Binding-site contacts:
Ligand atom O5 contacts residue ASN267 of chain 2.A at 2.4 Å (h-bond).
Ligand atom C5 contacts residue ASN267 of chain 2.A at 3.6 Å.
Ligand atom O5 contacts residue NAG1 of chain 2.I at 3.5 Å.
Ligand atom C2 contacts residue ASN267 of chain 2.A at 2.4 Å.
Ligand atom C2 contacts residue SER450 of chain 2.A at 4.3 Å.
Ligand atom C5 contacts residue NAG1 of chain 2.I at 3.8 Å.
Ligand atom C8 contacts residue LEU266 of chain 2.A at 3.7 Å (hydrophobic).
Ligand atom O6 contacts residue GLY383 of chain 2.A at 3.5 Å.
Ligand atom C6 contacts residue NAG1 of chain 2.I at 3.9 Å.
Ligand atom O6 contacts residue CYS382 of chain 2.A at 4.3 Å.
Ligand atom O7 contacts residue ASN267 of chain 2.A at 3.9 Å.
Ligand atom C6 contacts residue SER214 of chain 2.A at 4.3 Å.
Ligand atom N2 contacts residue SER450 of chain 2.A at 3.7 Å.
Ligand atom O3 contacts residue CYS382 of chain 2.A at 3.6 Å (h-bond).
Ligand atom O7 contacts residue ASN381 of chain 2.A at 4.3 Å.
Ligand atom C8 contacts residue ASN381 of chain 2.A at 4.1 Å.
Ligand atom C1 contacts residue SER450 of chain 2.A at 3.8 Å.
Ligand atom O6 contacts residue SER214 of chain 2.A at 3.9 Å.
Ligand atom C3 contacts residue ASN267 of chain 2.A at 3.6 Å.
Ligand atom C1 contacts residue ASN267 of chain 2.A at 1.4 Å.
Ligand atom C3 contacts residue VAL449 of chain 2.A at 4.0 Å (hydrophobic).
Ligand atom N2 contacts residue ASN267 of chain 2.A at 2.9 Å (h-bond).
Ligand atom C5 contacts residue VAL449 of chain 2.A at 3.7 Å (hydrophobic).
Ligand atom C4 contacts residue ASN267 of chain 2.A at 4.2 Å.
Ligand atom O4 contacts residue VAL449 of chain 2.A at 4.2 Å.
Ligand atom C1 contacts residue NAG1 of chain 2.I at 4.0 Å.
Ligand atom C1 contacts residue VAL449 of chain 2.A at 4.2 Å (hydrophobic).
Ligand atom O7 contacts residue PRO217 of chain 2.A at 3.9 Å.
Ligand atom C4 contacts residue VAL449 of chain 2.A at 4.3 Å (hydrophobic).
Ligand atom O5 contacts residue VAL449 of chain 2.A at 4.3 Å.
Ligand atom O7 contacts residue VAL259 of chain 2.A at 4.4 Å.
Ligand atom C7 contacts residue ASN267 of chain 2.A at 3.6 Å.

Sequence of chain 2.A:
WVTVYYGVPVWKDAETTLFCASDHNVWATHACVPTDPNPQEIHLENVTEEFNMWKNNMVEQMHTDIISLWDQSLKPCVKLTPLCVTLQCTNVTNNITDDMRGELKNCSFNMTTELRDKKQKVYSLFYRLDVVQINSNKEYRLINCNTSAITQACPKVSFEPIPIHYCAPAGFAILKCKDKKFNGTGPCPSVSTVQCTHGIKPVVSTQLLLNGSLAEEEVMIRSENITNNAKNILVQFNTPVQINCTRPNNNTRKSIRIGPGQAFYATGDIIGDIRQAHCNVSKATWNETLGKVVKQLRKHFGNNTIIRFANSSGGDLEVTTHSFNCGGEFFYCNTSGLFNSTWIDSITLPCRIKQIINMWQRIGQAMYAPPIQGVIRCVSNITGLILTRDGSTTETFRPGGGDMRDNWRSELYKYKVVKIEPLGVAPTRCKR

A small-molecule ligand and the protein it binds are described below.
Small molecule (SMILES): CC(=O)N[C@H]1[C@H](O[C@H]2[C@H](O)[C@@H](NC(C)=O)CO[C@@H]2CO)O[C@H](CO)[C@@H](O[C@@H]2O[C@H](CO)[C@@H](O)[C@H](O[C@H]3O[C@H](CO)[C@@H](O)[C@H](O)[C@@H]3O)[C@@H]2O)[C@@H]1O